Binding-site contacts:
Ligand atom O3 contacts residue VAL280 of chain 4.A at 4.2 Å.
Ligand atom C3 contacts residue PHE278 of chain 4.A at 3.1 Å (hydrophobic).
Ligand atom O5 contacts residue ASN241 of chain 4.A at 2.4 Å (h-bond).
Ligand atom C5 contacts residue PHE278 of chain 4.A at 4.2 Å (hydrophobic).
Ligand atom C1 contacts residue ASN245 of chain 4.A at 3.9 Å.
Ligand atom C3 contacts residue ASN241 of chain 4.A at 3.9 Å.
Ligand atom C1 contacts residue ASN241 of chain 4.A at 1.4 Å.
Ligand atom C6 contacts residue LYS248 of chain 4.A at 3.7 Å.
Ligand atom C7 contacts residue GLU238 of chain 4.A at 4.1 Å.
Ligand atom C6 contacts residue ASN241 of chain 4.A at 4.0 Å.
Ligand atom C8 contacts residue PRO281 of chain 4.A at 3.6 Å (hydrophobic).
Ligand atom C6 contacts residue ASN245 of chain 4.A at 3.2 Å.
Ligand atom N2 contacts residue ASN241 of chain 4.A at 3.1 Å (h-bond).
Ligand atom O3 contacts residue PHE278 of chain 4.A at 3.2 Å (h-bond).
Ligand atom O4 contacts residue PHE278 of chain 4.A at 4.1 Å.
Ligand atom C8 contacts residue ASN241 of chain 4.A at 4.3 Å.
Ligand atom O6 contacts residue ASN245 of chain 4.A at 3.9 Å.
Ligand atom O7 contacts residue GLU238 of chain 4.A at 4.3 Å.
Ligand atom C5 contacts residue ASN241 of chain 4.A at 3.6 Å.
Ligand atom O3 contacts residue PRO281 of chain 4.A at 4.2 Å.
Ligand atom C6 contacts residue ASN245 of chain 4.A at 3.8 Å.
Ligand atom C4 contacts residue PHE278 of chain 4.A at 3.2 Å (hydrophobic).
Ligand atom C7 contacts residue ASN241 of chain 4.A at 4.1 Å.
Ligand atom C5 contacts residue ASN245 of chain 4.A at 3.8 Å.
Ligand atom O5 contacts residue ASN245 of chain 4.A at 3.7 Å.
Ligand atom O4 contacts residue LEU249 of chain 4.A at 4.2 Å.
Ligand atom C2 contacts residue ASN241 of chain 4.A at 2.6 Å.
Ligand atom O5 contacts residue ASN245 of chain 4.A at 3.8 Å.
Ligand atom O2 contacts residue PRO281 of chain 4.A at 3.8 Å.
Ligand atom C5 contacts residue ASN245 of chain 4.A at 4.1 Å.
Ligand atom C8 contacts residue GLU238 of chain 4.A at 4.0 Å.
Ligand atom O5 contacts residue LYS248 of chain 4.A at 3.8 Å.
Ligand atom C6 contacts residue LEU249 of chain 4.A at 3.6 Å (hydrophobic).
Ligand atom C4 contacts residue ASN241 of chain 4.A at 4.2 Å.
Ligand atom C1 contacts residue ASN245 of chain 4.A at 3.8 Å.

This protein binds this small molecule.
Small molecule (SMILES): CC(=O)N[C@H]1[C@H](O[C@H]2[C@H](O)[C@@H](NC(C)=O)CO[C@@H]2CO[C@H]2O[C@@H](C)[C@@H](O)[C@@H](O)[C@@H]2O)O[C@H](CO)[C@@H](O)[C@@H]1O

Sequence of chain 4.A:
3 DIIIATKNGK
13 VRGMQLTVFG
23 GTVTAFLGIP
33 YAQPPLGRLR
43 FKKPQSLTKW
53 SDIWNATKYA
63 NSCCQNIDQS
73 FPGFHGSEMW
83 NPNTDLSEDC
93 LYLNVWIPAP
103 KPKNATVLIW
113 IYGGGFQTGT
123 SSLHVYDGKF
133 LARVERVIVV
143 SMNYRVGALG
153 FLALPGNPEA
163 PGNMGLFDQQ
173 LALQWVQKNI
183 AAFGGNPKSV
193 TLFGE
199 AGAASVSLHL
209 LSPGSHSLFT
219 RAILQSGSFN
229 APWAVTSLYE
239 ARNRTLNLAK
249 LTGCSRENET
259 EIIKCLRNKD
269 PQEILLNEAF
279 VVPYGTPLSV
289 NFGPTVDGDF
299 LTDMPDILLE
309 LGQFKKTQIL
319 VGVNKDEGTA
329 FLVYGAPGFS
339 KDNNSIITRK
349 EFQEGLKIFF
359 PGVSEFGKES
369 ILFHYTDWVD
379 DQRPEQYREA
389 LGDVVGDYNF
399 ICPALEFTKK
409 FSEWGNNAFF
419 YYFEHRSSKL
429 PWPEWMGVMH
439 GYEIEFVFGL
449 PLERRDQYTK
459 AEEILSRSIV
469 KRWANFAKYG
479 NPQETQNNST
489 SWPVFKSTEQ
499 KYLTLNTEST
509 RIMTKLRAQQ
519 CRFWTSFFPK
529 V